Sequence of chain 1.A:
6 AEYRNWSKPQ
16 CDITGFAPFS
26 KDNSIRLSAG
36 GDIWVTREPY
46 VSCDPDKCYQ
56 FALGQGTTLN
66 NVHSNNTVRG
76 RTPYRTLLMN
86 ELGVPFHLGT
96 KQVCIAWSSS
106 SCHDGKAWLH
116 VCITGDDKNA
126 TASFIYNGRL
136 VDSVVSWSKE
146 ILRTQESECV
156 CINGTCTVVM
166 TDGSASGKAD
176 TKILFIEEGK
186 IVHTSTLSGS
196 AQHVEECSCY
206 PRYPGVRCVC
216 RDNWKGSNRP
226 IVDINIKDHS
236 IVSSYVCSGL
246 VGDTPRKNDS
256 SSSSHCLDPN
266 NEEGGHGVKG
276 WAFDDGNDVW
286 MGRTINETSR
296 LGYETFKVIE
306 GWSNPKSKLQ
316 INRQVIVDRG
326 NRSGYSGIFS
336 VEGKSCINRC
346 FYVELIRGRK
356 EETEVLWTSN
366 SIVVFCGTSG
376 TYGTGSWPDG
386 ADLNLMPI

The small molecule below binds the protein below.
Small molecule (SMILES): CC(=O)N[C@@H]1[C@@H](O)[C@H](O)[C@@H](CO)O[C@H]1O

Binding-site contacts:
Ligand atom O5 contacts residue THR293 of chain 1.A at 4.4 Å.
Ligand atom C1 contacts residue THR293 of chain 1.A at 4.2 Å.
Ligand atom C7 contacts residue GLU292 of chain 1.A at 4.0 Å.
Ligand atom O7 contacts residue ARG324 of chain 1.A at 2.5 Å (salt-bridge).
Ligand atom C1 contacts residue ASN291 of chain 1.A at 1.5 Å.
Ligand atom C7 contacts residue ARG324 of chain 1.A at 3.3 Å.
Ligand atom C5 contacts residue SER294 of chain 1.A at 4.5 Å.
Ligand atom C2 contacts residue ASN291 of chain 1.A at 2.4 Å.
Ligand atom C8 contacts residue ARG324 of chain 1.A at 3.6 Å.
Ligand atom N2 contacts residue ASN291 of chain 1.A at 2.9 Å (h-bond).
Ligand atom C7 contacts residue ASN291 of chain 1.A at 3.4 Å.
Ligand atom O7 contacts residue ASN291 of chain 1.A at 3.5 Å (h-bond).
Ligand atom C8 contacts residue GLU292 of chain 1.A at 3.3 Å.
Ligand atom C5 contacts residue ASN291 of chain 1.A at 3.7 Å.
Ligand atom N2 contacts residue GLU292 of chain 1.A at 4.1 Å.
Ligand atom C1 contacts residue SER294 of chain 1.A at 4.2 Å.
Ligand atom C3 contacts residue ASN291 of chain 1.A at 3.8 Å.
Ligand atom O5 contacts residue SER294 of chain 1.A at 3.5 Å (h-bond).
Ligand atom O5 contacts residue LEU296 of chain 1.A at 4.1 Å.
Ligand atom O5 contacts residue ASN291 of chain 1.A at 2.4 Å (h-bond).
Ligand atom C6 contacts residue SER294 of chain 1.A at 4.4 Å.
Ligand atom C4 contacts residue ASN291 of chain 1.A at 4.2 Å.
Ligand atom N2 contacts residue ARG324 of chain 1.A at 4.5 Å.